The protein below binds the small molecule below.
Small molecule (SMILES): C[C@H](CCC(=O)N(CCCNC(=O)[C@H](O)[C@@H](O)[C@H](O)[C@H](O)CO)CCCNC(=O)[C@H](O)[C@@H](O)[C@H](O)[C@H](O)CO)[C@H]1CC[C@H]2[C@@H]3CC[C@@H]4C[C@H](O)CC[C@]4(C)[C@H]3C[C@H](O)[C@]12C

Sequence of chain 1.A:
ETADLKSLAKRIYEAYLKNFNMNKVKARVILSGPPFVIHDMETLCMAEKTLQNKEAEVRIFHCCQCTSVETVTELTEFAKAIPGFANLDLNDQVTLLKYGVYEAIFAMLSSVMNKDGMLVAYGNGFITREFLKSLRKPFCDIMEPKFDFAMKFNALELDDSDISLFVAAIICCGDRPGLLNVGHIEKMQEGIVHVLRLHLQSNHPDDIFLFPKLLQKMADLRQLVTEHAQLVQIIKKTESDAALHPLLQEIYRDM

Binding-site contacts:
Ligand atom C4 contacts residue ALA16 of chain 1.A at 4.5 Å (hydrophobic).
Ligand atom C1 contacts residue HIS220 of chain 1.A at 4.3 Å.
Ligand atom C22 contacts residue SER223 of chain 1.A at 4.4 Å.
Ligand atom C3 contacts residue HIS220 of chain 1.A at 3.7 Å.
Ligand atom C12 contacts residue HIS220 of chain 1.A at 4.0 Å.
Ligand atom C4 contacts residue HIS220 of chain 1.A at 3.5 Å.
Ligand atom C1 contacts residue TYR20 of chain 1.A at 4.0 Å (hydrophobic).
Ligand atom C11 contacts residue ALA16 of chain 1.A at 3.6 Å (hydrophobic).
Ligand atom C21 contacts residue LEU219 of chain 1.A at 3.6 Å (hydrophobic).
Ligand atom C18 contacts residue LYS13 of chain 1.A at 4.2 Å.
Ligand atom C10 contacts residue LYS13 of chain 1.A at 3.6 Å.
Ligand atom C12 contacts residue TYR20 of chain 1.A at 4.1 Å (hydrophobic).
Ligand atom C3 contacts residue ALA16 of chain 1.A at 4.0 Å (hydrophobic).
Ligand atom C11 contacts residue LYS17 of chain 1.A at 3.5 Å.
Ligand atom C16 contacts residue LYS13 of chain 1.A at 4.4 Å.
Ligand atom C10 contacts residue ALA16 of chain 1.A at 4.1 Å (hydrophobic).
Ligand atom O4 contacts residue HIS220 of chain 1.A at 2.9 Å (h-bond).
Ligand atom C17 contacts residue LYS13 of chain 1.A at 4.2 Å.
Ligand atom C21 contacts residue VAL216 of chain 1.A at 4.2 Å (hydrophobic).
Ligand atom C10 contacts residue VAL216 of chain 1.A at 4.2 Å (hydrophobic).
Ligand atom C21 contacts residue HIS220 of chain 1.A at 4.0 Å.
Ligand atom C12 contacts residue SER182 of chain 1.A at 3.6 Å.
Ligand atom C10 contacts residue LEU12 of chain 1.A at 4.1 Å (hydrophobic).
Ligand atom C7 contacts residue LYS13 of chain 1.A at 4.2 Å.
Ligand atom C11 contacts residue TYR20 of chain 1.A at 4.4 Å (hydrophobic).
Ligand atom C1 contacts residue SER182 of chain 1.A at 4.2 Å.